This small molecule binds to this protein.
Small molecule (SMILES): CC(C)C[C@H](NC(=O)OCc1ccccc1)C(=O)N[C@H](CO)C[C@@H]1CCNC1=O

Sequence of chain 2.A:
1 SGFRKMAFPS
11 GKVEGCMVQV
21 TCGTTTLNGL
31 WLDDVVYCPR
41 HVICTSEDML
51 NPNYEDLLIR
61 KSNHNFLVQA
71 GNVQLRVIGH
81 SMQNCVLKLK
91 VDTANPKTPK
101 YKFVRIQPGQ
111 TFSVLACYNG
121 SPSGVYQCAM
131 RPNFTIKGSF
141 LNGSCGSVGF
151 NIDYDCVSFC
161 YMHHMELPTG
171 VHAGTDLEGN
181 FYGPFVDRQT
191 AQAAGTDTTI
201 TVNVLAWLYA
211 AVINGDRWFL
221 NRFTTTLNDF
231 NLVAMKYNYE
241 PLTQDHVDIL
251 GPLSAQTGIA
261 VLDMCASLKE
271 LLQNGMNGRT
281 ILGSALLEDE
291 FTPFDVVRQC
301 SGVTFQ

Binding-site contacts:
Ligand atom C21 contacts residue HIS41 of chain 2.A at 3.7 Å.
Ligand atom C17 contacts residue HIS164 of chain 2.A at 3.7 Å.
Ligand atom O8 contacts residue GLU166 of chain 2.A at 3.8 Å.
Ligand atom O22 contacts residue CYS145 of chain 2.A at 2.8 Å (h-bond).
Ligand atom C26 contacts residue ASN142 of chain 2.A at 3.7 Å.
Ligand atom C24 contacts residue HIS163 of chain 2.A at 3.7 Å.
Ligand atom O22 contacts residue SER144 of chain 2.A at 3.6 Å (h-bond).
Ligand atom C29 contacts residue PHE140 of chain 2.A at 3.7 Å (hydrophobic).
Ligand atom O30 contacts residue GLU166 of chain 2.A at 3.4 Å.
Ligand atom N28 contacts residue GLU166 of chain 2.A at 3.3 Å (salt-bridge).
Ligand atom C16 contacts residue HIS41 of chain 2.A at 3.8 Å.
Ligand atom C24 contacts residue CYS145 of chain 2.A at 3.2 Å (hydrophobic).
Ligand atom C20 contacts residue CYS145 of chain 2.A at 2.8 Å (hydrophobic).
Ligand atom C3 contacts residue ASN142 of chain 2.A at 3.7 Å.
Ligand atom N28 contacts residue LEU141 of chain 2.A at 3.9 Å.
Ligand atom C27 contacts residue ASN142 of chain 2.A at 3.8 Å.
Ligand atom O30 contacts residue HIS163 of chain 2.A at 2.8 Å (h-bond).
Ligand atom O30 contacts residue PHE140 of chain 2.A at 3.6 Å.
Ligand atom O30 contacts residue HIS172 of chain 2.A at 3.6 Å.
Ligand atom O10 contacts residue GLU166 of chain 2.A at 2.8 Å (salt-bridge).
Ligand atom C16 contacts residue MET49 of chain 2.A at 3.5 Å (hydrophobic).
Ligand atom N11 contacts residue GLN189 of chain 2.A at 3.1 Å (h-bond).
Ligand atom N19 contacts residue MET165 of chain 2.A at 3.8 Å.
Ligand atom C7 contacts residue GLU166 of chain 2.A at 3.3 Å.
Ligand atom C27 contacts residue LEU141 of chain 2.A at 3.7 Å (hydrophobic).
Ligand atom N19 contacts residue HIS164 of chain 2.A at 2.9 Å (h-bond).
Ligand atom C21 contacts residue CYS145 of chain 2.A at 1.8 Å (hydrophobic).
Ligand atom C29 contacts residue HIS163 of chain 2.A at 3.7 Å.
Ligand atom O10 contacts residue MET165 of chain 2.A at 3.3 Å.
Ligand atom C15 contacts residue MET165 of chain 2.A at 3.5 Å (hydrophobic).
Ligand atom C15 contacts residue HIS41 of chain 2.A at 3.5 Å.
Ligand atom C29 contacts residue GLU166 of chain 2.A at 3.6 Å.
Ligand atom O18 contacts residue GLN189 of chain 2.A at 3.8 Å.
Ligand atom C12 contacts residue HIS164 of chain 2.A at 3.7 Å.
Ligand atom N28 contacts residue PHE140 of chain 2.A at 3.0 Å (h-bond).
Ligand atom O22 contacts residue GLY143 of chain 2.A at 3.1 Å (h-bond).
Ligand atom O8 contacts residue GLN189 of chain 2.A at 3.8 Å.
Ligand atom C13 contacts residue GLN189 of chain 2.A at 3.7 Å.
Ligand atom C15 contacts residue HIS164 of chain 2.A at 3.7 Å.
Ligand atom N19 contacts residue CYS145 of chain 2.A at 3.0 Å (h-bond).

Sequence of chain 1.A:
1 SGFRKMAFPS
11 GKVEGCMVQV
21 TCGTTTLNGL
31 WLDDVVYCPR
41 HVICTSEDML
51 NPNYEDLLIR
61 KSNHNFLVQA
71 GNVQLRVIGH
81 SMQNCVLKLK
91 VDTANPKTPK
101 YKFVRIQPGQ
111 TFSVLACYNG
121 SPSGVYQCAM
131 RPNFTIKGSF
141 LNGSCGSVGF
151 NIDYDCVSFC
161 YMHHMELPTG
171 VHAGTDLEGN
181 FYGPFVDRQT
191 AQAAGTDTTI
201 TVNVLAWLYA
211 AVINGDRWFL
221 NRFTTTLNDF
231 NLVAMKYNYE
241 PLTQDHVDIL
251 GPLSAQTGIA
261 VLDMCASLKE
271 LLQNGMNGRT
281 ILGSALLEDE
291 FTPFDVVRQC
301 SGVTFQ